Binding-site contacts:
Ligand atom C1 contacts residue MAN1 of chain 1.GA at 3.4 Å.
Ligand atom C1 contacts residue BMA2 of chain 1.G at 2.5 Å.
Ligand atom O2 contacts residue BMA2 of chain 1.G at 4.5 Å.
Ligand atom O6 contacts residue BMA2 of chain 1.G at 3.8 Å.
Ligand atom C6 contacts residue BMA2 of chain 1.G at 4.1 Å.
Ligand atom C4 contacts residue BMA2 of chain 1.G at 3.8 Å.
Ligand atom O3 contacts residue BMA2 of chain 1.G at 4.5 Å.
Ligand atom C3 contacts residue BMA2 of chain 1.G at 3.2 Å.
Ligand atom O4 contacts residue BMA2 of chain 1.G at 4.4 Å.
Ligand atom C2 contacts residue MAN1 of chain 1.GA at 3.3 Å.
Ligand atom C2 contacts residue BMA2 of chain 1.G at 3.1 Å.
Ligand atom O2 contacts residue MAN1 of chain 1.GA at 2.7 Å.
Ligand atom C5 contacts residue BMA2 of chain 1.G at 3.3 Å.
Ligand atom O6 contacts residue NAG1 of chain 1.G at 3.9 Å.
Ligand atom O5 contacts residue BMA2 of chain 1.G at 3.3 Å (h-bond).
Ligand atom O5 contacts residue MAN1 of chain 1.GA at 3.7 Å.

The small molecule below binds the protein below.
Small molecule (SMILES): OC[C@H]1O[C@H](O)[C@@H](O)[C@@H](O)[C@@H]1O